Sequence of chain 3.F:
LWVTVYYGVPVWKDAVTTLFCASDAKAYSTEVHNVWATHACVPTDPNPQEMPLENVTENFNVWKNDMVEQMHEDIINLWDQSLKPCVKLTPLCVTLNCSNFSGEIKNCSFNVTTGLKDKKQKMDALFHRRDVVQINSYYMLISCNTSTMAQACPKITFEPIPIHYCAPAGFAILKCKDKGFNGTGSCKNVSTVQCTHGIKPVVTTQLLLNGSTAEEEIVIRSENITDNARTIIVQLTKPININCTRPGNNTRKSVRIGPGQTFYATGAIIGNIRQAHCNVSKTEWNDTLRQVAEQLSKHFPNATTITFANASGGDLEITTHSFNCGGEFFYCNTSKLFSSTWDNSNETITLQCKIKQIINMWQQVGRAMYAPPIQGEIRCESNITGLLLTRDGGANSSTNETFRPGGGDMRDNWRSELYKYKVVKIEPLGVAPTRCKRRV

The protein below binds the small molecule below.
Small molecule (SMILES): CC(=O)N[C@@H]1[C@@H](O)[C@H](O)[C@@H](CO)O[C@H]1O

Binding-site contacts:
Ligand atom C5 contacts residue ASN421 of chain 3.F at 3.7 Å.
Ligand atom C8 contacts residue NAG1 of chain 3.K at 3.3 Å.
Ligand atom C2 contacts residue ASN421 of chain 3.F at 2.4 Å.
Ligand atom O6 contacts residue PRO263 of chain 3.F at 3.3 Å.
Ligand atom C3 contacts residue ASN421 of chain 3.F at 3.8 Å.
Ligand atom O7 contacts residue ASN421 of chain 3.F at 3.7 Å.
Ligand atom C8 contacts residue ASN234 of chain 3.F at 3.4 Å.
Ligand atom C7 contacts residue ASN234 of chain 3.F at 4.2 Å.
Ligand atom N2 contacts residue ASN421 of chain 3.F at 2.9 Å (h-bond).
Ligand atom O5 contacts residue ASN421 of chain 3.F at 2.4 Å (h-bond).
Ligand atom C4 contacts residue ASN421 of chain 3.F at 4.2 Å.
Ligand atom C5 contacts residue PRO263 of chain 3.F at 4.4 Å (hydrophobic).
Ligand atom C6 contacts residue PRO263 of chain 3.F at 4.1 Å (hydrophobic).
Ligand atom C1 contacts residue ASN421 of chain 3.F at 1.4 Å.
Ligand atom C1 contacts residue PRO263 of chain 3.F at 4.1 Å (hydrophobic).
Ligand atom O5 contacts residue PRO263 of chain 3.F at 3.5 Å.
Ligand atom C7 contacts residue ASN421 of chain 3.F at 3.5 Å.